Sequence of chain 1.D:
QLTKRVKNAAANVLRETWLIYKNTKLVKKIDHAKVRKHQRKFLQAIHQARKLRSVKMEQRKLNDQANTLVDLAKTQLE

The small molecule below binds the protein below.
Small molecule (SMILES): NC(=O)Nc1ccccc1

Binding-site contacts:
Ligand atom C6 contacts residue MET72 of chain 1.B at 3.3 Å (hydrophobic).
Ligand atom C7 contacts residue LEU72 of chain 1.D at 3.9 Å (hydrophobic).
Ligand atom N2 contacts residue MET52 of chain 1.B at 3.1 Å (h-bond).
Ligand atom C4 contacts residue ILE64 of chain 1.B at 3.8 Å (hydrophobic).
Ligand atom C4 contacts residue MET52 of chain 1.B at 4.3 Å (hydrophobic).
Ligand atom C1 contacts residue GLU55 of chain 1.B at 3.6 Å.
Ligand atom N1 contacts residue LEU72 of chain 1.D at 4.2 Å.
Ligand atom C3 contacts residue MET72 of chain 1.B at 3.5 Å (hydrophobic).
Ligand atom C5 contacts residue ILE64 of chain 1.B at 4.4 Å (hydrophobic).
Ligand atom O1 contacts residue GLU55 of chain 1.B at 4.0 Å.
Ligand atom N1 contacts residue MET52 of chain 1.B at 2.9 Å (h-bond).
Ligand atom C4 contacts residue VAL56 of chain 1.B at 4.3 Å (hydrophobic).
Ligand atom C6 contacts residue VAL73 of chain 1.D at 4.2 Å (hydrophobic).
Ligand atom C7 contacts residue PHE20 of chain 1.B at 3.7 Å (hydrophobic).
Ligand atom C7 contacts residue PHE69 of chain 1.B at 3.6 Å (hydrophobic).
Ligand atom C5 contacts residue PHE20 of chain 1.B at 4.1 Å (hydrophobic).
Ligand atom C1 contacts residue ALA69 of chain 1.D at 4.0 Å (hydrophobic).
Ligand atom C6 contacts residue LEU72 of chain 1.D at 3.4 Å (hydrophobic).
Ligand atom C5 contacts residue PHE69 of chain 1.B at 4.3 Å (hydrophobic).
Ligand atom C2 contacts residue VAL56 of chain 1.B at 3.8 Å (hydrophobic).
Ligand atom C6 contacts residue PHE69 of chain 1.B at 4.4 Å (hydrophobic).
Ligand atom C5 contacts residue LEU72 of chain 1.D at 4.3 Å (hydrophobic).
Ligand atom O1 contacts residue ALA69 of chain 1.D at 3.5 Å.
Ligand atom C5 contacts residue LEU33 of chain 1.B at 4.0 Å (hydrophobic).
Ligand atom O1 contacts residue VAL56 of chain 1.B at 4.0 Å.
Ligand atom C5 contacts residue ILE28 of chain 1.B at 4.5 Å (hydrophobic).
Ligand atom N2 contacts residue GLU55 of chain 1.B at 2.5 Å (salt-bridge).
Ligand atom N2 contacts residue VAL56 of chain 1.B at 3.8 Å.
Ligand atom C2 contacts residue MET52 of chain 1.B at 4.0 Å (hydrophobic).
Ligand atom C4 contacts residue LEU72 of chain 1.D at 4.0 Å (hydrophobic).
Ligand atom C1 contacts residue VAL56 of chain 1.B at 3.5 Å (hydrophobic).
Ligand atom N2 contacts residue ALA69 of chain 1.D at 4.0 Å.
Ligand atom C3 contacts residue VAL56 of chain 1.B at 4.4 Å (hydrophobic).
Ligand atom C2 contacts residue LEU72 of chain 1.D at 3.8 Å (hydrophobic).
Ligand atom C2 contacts residue MET72 of chain 1.B at 4.3 Å (hydrophobic).
Ligand atom C1 contacts residue MET52 of chain 1.B at 3.4 Å (hydrophobic).
Ligand atom C7 contacts residue MET72 of chain 1.B at 3.9 Å (hydrophobic).
Ligand atom C3 contacts residue LEU72 of chain 1.D at 3.7 Å (hydrophobic).
Ligand atom N1 contacts residue VAL56 of chain 1.B at 3.3 Å.
Ligand atom C4 contacts residue LEU33 of chain 1.B at 4.0 Å (hydrophobic).

Sequence of chain 1.B:
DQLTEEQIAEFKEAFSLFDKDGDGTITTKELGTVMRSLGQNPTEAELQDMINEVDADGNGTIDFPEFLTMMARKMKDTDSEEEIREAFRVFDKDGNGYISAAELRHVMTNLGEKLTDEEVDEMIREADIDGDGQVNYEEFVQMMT